This small molecule binds to this protein.
Small molecule (SMILES): CC(=O)N[C@@H]1[C@@H](O)[C@H](O)[C@@H](CO)O[C@H]1O

Binding-site contacts:
Ligand atom C1 contacts residue ASN393 of chain 1.A at 1.4 Å.
Ligand atom C1 contacts residue SER396 of chain 1.A at 3.4 Å.
Ligand atom O7 contacts residue SER396 of chain 1.A at 3.4 Å (h-bond).
Ligand atom C5 contacts residue ASN393 of chain 1.A at 3.4 Å.
Ligand atom O5 contacts residue SER396 of chain 1.A at 4.3 Å.
Ligand atom N2 contacts residue THR395 of chain 1.A at 4.4 Å.
Ligand atom O6 contacts residue ASN393 of chain 1.A at 3.7 Å.
Ligand atom C8 contacts residue SER396 of chain 1.A at 3.8 Å.
Ligand atom C1 contacts residue PHE398 of chain 1.A at 4.4 Å (hydrophobic).
Ligand atom C3 contacts residue ASN393 of chain 1.A at 3.5 Å.
Ligand atom N2 contacts residue SER396 of chain 1.A at 3.1 Å (h-bond).
Ligand atom O5 contacts residue PHE398 of chain 1.A at 4.3 Å.
Ligand atom N2 contacts residue ASN393 of chain 1.A at 3.7 Å.
Ligand atom C2 contacts residue SER396 of chain 1.A at 3.7 Å.
Ligand atom O3 contacts residue ASN393 of chain 1.A at 4.2 Å.
Ligand atom C4 contacts residue ASN393 of chain 1.A at 3.4 Å.
Ligand atom C2 contacts residue ASN393 of chain 1.A at 2.5 Å.
Ligand atom C7 contacts residue SER396 of chain 1.A at 3.2 Å.
Ligand atom N2 contacts residue GLY394 of chain 1.A at 4.4 Å.
Ligand atom O5 contacts residue ASN393 of chain 1.A at 2.5 Å (h-bond).
Ligand atom C6 contacts residue ASN393 of chain 1.A at 4.1 Å.
Ligand atom O7 contacts residue THR395 of chain 1.A at 4.2 Å.

Sequence of chain 1.A:
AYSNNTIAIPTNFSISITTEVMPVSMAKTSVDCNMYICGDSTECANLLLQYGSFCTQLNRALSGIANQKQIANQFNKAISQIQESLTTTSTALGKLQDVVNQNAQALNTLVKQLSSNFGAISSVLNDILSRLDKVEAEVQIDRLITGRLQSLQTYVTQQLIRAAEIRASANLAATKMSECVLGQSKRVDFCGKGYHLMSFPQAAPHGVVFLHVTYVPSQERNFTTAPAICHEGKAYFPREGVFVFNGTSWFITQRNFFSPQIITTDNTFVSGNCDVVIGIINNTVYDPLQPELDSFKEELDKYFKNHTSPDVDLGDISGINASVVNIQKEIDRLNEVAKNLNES